The small molecule below binds the protein below.
Small molecule (SMILES): CC(=O)N[C@@H]1[C@@H](O)[C@H](O)[C@@H](CO)O[C@H]1O

Binding-site contacts:
Ligand atom C1 contacts residue ASN2 of chain 2.B at 1.4 Å.
Ligand atom C8 contacts residue GLN279 of chain 2.B at 4.2 Å.
Ligand atom O5 contacts residue ASP282 of chain 2.B at 3.4 Å.
Ligand atom C7 contacts residue ACE1 of chain 2.S at 3.5 Å.
Ligand atom C8 contacts residue GLY280 of chain 2.B at 3.4 Å.
Ligand atom N2 contacts residue ASN2 of chain 2.B at 2.9 Å (h-bond).
Ligand atom C2 contacts residue GLY280 of chain 2.B at 4.1 Å.
Ligand atom C1 contacts residue ASP282 of chain 2.B at 4.2 Å.
Ligand atom C5 contacts residue ASN2 of chain 2.B at 3.7 Å.
Ligand atom N2 contacts residue GLY280 of chain 2.B at 3.5 Å (h-bond).
Ligand atom C7 contacts residue ASN2 of chain 2.B at 3.8 Å.
Ligand atom O6 contacts residue ASP282 of chain 2.B at 3.8 Å.
Ligand atom O7 contacts residue GLY280 of chain 2.B at 3.5 Å (h-bond).
Ligand atom C8 contacts residue SER281 of chain 2.B at 4.4 Å.
Ligand atom C1 contacts residue ACE1 of chain 2.S at 3.7 Å.
Ligand atom O7 contacts residue ASN2 of chain 2.B at 4.2 Å.
Ligand atom C3 contacts residue ACE1 of chain 2.S at 4.4 Å.
Ligand atom C7 contacts residue SER281 of chain 2.B at 3.9 Å.
Ligand atom C6 contacts residue ASP282 of chain 2.B at 4.3 Å.
Ligand atom C7 contacts residue GLY280 of chain 2.B at 3.2 Å.
Ligand atom C1 contacts residue SER281 of chain 2.B at 4.5 Å.
Ligand atom C2 contacts residue SER281 of chain 2.B at 4.2 Å.
Ligand atom C2 contacts residue ASN2 of chain 2.B at 2.5 Å.
Ligand atom N2 contacts residue ACE1 of chain 2.S at 2.8 Å (h-bond).
Ligand atom O7 contacts residue SER281 of chain 2.B at 3.3 Å.
Ligand atom C3 contacts residue ASN2 of chain 2.B at 3.8 Å.
Ligand atom N2 contacts residue SER281 of chain 2.B at 4.3 Å.
Ligand atom C4 contacts residue ASN2 of chain 2.B at 4.3 Å.
Ligand atom O5 contacts residue ASN2 of chain 2.B at 2.4 Å (h-bond).
Ligand atom C2 contacts residue ACE1 of chain 2.S at 3.7 Å.
Ligand atom C8 contacts residue MET1 of chain 2.B at 4.0 Å (hydrophobic).
Ligand atom O7 contacts residue GLN279 of chain 2.B at 4.1 Å.
Ligand atom C1 contacts residue GLY280 of chain 2.B at 4.2 Å.
Ligand atom C8 contacts residue ACE1 of chain 2.S at 3.4 Å.

Sequence of chain 2.B:
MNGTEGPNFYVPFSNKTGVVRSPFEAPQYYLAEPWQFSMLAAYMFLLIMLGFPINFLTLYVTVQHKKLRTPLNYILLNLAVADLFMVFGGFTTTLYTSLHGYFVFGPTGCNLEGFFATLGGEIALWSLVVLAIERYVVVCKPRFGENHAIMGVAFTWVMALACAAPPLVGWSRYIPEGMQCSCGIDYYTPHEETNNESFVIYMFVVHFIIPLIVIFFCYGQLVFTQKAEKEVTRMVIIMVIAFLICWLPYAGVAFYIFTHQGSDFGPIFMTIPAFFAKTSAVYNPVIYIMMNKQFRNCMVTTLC